This protein binds this small molecule.
Small molecule (SMILES): CC(=O)N[C@@H]1[C@@H](O)[C@H](O)[C@@H](CO)O[C@H]1O

Sequence of chain 1.B:
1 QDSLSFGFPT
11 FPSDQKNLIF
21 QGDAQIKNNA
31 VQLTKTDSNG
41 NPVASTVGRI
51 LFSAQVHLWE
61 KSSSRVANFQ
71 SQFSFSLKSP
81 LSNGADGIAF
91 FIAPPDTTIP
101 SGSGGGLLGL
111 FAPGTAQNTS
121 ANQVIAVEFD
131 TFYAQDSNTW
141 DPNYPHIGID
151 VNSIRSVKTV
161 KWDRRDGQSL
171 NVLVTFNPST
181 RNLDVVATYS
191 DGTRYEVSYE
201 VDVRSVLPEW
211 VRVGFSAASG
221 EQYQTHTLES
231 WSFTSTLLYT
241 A

Binding-site contacts:
Ligand atom C1 contacts residue ASN118 of chain 1.B at 1.4 Å.
Ligand atom C5 contacts residue ALA121 of chain 1.B at 4.1 Å (hydrophobic).
Ligand atom C7 contacts residue ASN118 of chain 1.B at 3.3 Å.
Ligand atom O6 contacts residue ALA121 of chain 1.B at 3.4 Å.
Ligand atom N2 contacts residue ASN118 of chain 1.B at 2.9 Å (h-bond).
Ligand atom C1 contacts residue ALA121 of chain 1.B at 4.4 Å (hydrophobic).
Ligand atom C6 contacts residue ALA121 of chain 1.B at 3.7 Å (hydrophobic).
Ligand atom C3 contacts residue ASN118 of chain 1.B at 3.8 Å.
Ligand atom O7 contacts residue ASN118 of chain 1.B at 3.3 Å (h-bond).
Ligand atom C5 contacts residue ASN118 of chain 1.B at 3.7 Å.
Ligand atom C2 contacts residue ASN118 of chain 1.B at 2.4 Å.
Ligand atom O5 contacts residue ASN118 of chain 1.B at 2.4 Å (h-bond).
Ligand atom O5 contacts residue ALA121 of chain 1.B at 3.4 Å.
Ligand atom C4 contacts residue ASN118 of chain 1.B at 4.2 Å.
Ligand atom C8 contacts residue ASN118 of chain 1.B at 4.5 Å.